Sequence of chain 1.A:
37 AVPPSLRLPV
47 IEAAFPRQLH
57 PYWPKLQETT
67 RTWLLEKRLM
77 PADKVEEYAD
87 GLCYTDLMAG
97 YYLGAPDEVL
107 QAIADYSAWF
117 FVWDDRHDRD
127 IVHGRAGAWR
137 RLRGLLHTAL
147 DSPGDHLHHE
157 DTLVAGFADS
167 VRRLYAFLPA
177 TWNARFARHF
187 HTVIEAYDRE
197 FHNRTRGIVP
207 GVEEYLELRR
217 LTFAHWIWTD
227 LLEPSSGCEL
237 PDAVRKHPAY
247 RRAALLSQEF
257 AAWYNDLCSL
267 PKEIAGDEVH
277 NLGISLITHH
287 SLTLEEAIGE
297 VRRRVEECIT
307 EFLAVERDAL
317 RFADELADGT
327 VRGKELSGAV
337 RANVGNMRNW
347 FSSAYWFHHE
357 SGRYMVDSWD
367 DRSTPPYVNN

A protein and the small-molecule ligand that binds it are described below.
Small molecule (SMILES): CC[N+](CC)(CC)Cc1ccccc1

Binding-site contacts:
Ligand atom C9 contacts residue ASN261 of chain 1.A at 3.8 Å.
Ligand atom C11 contacts residue LEU93 of chain 1.A at 3.9 Å (hydrophobic).
Ligand atom C9 contacts residue POP1 of chain 1.E at 4.0 Å.
Ligand atom C6 contacts residue POP1 of chain 1.E at 4.0 Å.
Ligand atom C7 contacts residue PHE116 of chain 1.A at 3.8 Å (hydrophobic).
Ligand atom C10 contacts residue TYR360 of chain 1.A at 3.3 Å (hydrophobic).
Ligand atom C10 contacts residue PHE353 of chain 1.A at 3.7 Å (hydrophobic).
Ligand atom C1 contacts residue PHE219 of chain 1.A at 3.5 Å (hydrophobic).
Ligand atom C9 contacts residue PHE219 of chain 1.A at 4.0 Å (hydrophobic).
Ligand atom C4 contacts residue PHE117 of chain 1.A at 3.8 Å (hydrophobic).
Ligand atom C7 contacts residue THR218 of chain 1.A at 3.5 Å.
Ligand atom C12 contacts residue LEU93 of chain 1.A at 3.7 Å (hydrophobic).
Ligand atom C8 contacts residue PHE219 of chain 1.A at 3.3 Å (hydrophobic).
Ligand atom N contacts residue POP1 of chain 1.E at 4.1 Å.
Ligand atom C2 contacts residue PHE117 of chain 1.A at 3.4 Å (hydrophobic).
Ligand atom C4 contacts residue TRP224 of chain 1.A at 4.1 Å (hydrophobic).
Ligand atom C5 contacts residue SER113 of chain 1.A at 4.2 Å.
Ligand atom C3 contacts residue POP1 of chain 1.E at 3.6 Å.
Ligand atom C10 contacts residue HIS354 of chain 1.A at 3.5 Å.
Ligand atom C12 contacts residue PHE219 of chain 1.A at 3.8 Å (hydrophobic).
Ligand atom C9 contacts residue PHE117 of chain 1.A at 4.0 Å (hydrophobic).
Ligand atom C6 contacts residue PHE116 of chain 1.A at 3.8 Å (hydrophobic).
Ligand atom C7 contacts residue TRP224 of chain 1.A at 4.3 Å (hydrophobic).
Ligand atom C1 contacts residue POP1 of chain 1.E at 3.7 Å.
Ligand atom C3 contacts residue PHE117 of chain 1.A at 3.7 Å (hydrophobic).
Ligand atom C2 contacts residue POP1 of chain 1.E at 3.3 Å.
Ligand atom C9 contacts residue TYR360 of chain 1.A at 3.6 Å (hydrophobic).
Ligand atom C12 contacts residue TRP346 of chain 1.A at 3.9 Å (hydrophobic).
Ligand atom C5 contacts residue PHE116 of chain 1.A at 3.5 Å (hydrophobic).
Ligand atom C10 contacts residue ASN261 of chain 1.A at 3.8 Å.
Ligand atom C6 contacts residue TYR193 of chain 1.A at 3.9 Å (hydrophobic).
Ligand atom N contacts residue PHE117 of chain 1.A at 4.2 Å.
Ligand atom C3 contacts residue ARG359 of chain 1.A at 4.0 Å.
Ligand atom C11 contacts residue HIS354 of chain 1.A at 3.8 Å.
Ligand atom C5 contacts residue PHE117 of chain 1.A at 3.7 Å (hydrophobic).
Ligand atom C13 contacts residue PHE219 of chain 1.A at 3.3 Å (hydrophobic).
Ligand atom C7 contacts residue PHE219 of chain 1.A at 3.2 Å (hydrophobic).
Ligand atom C11 contacts residue PHE353 of chain 1.A at 3.8 Å (hydrophobic).
Ligand atom C3 contacts residue ASP120 of chain 1.A at 3.4 Å.
Ligand atom C6 contacts residue THR218 of chain 1.A at 4.1 Å.